A protein and the small-molecule ligand that binds it are described below.
Small molecule (SMILES): CC[Hg]Sc1ccccc1C(=O)O

Binding-site contacts:
Ligand atom HG contacts residue GLN35 of chain 1.A at 3.7 Å.
Ligand atom HG contacts residue GLN33 of chain 1.A at 3.8 Å.
Ligand atom C2 contacts residue GLN33 of chain 1.A at 3.4 Å.
Ligand atom C1 contacts residue GLU29 of chain 1.A at 4.2 Å.
Ligand atom HG contacts residue GLU29 of chain 1.A at 4.2 Å.
Ligand atom C1 contacts residue GLN33 of chain 1.A at 3.1 Å.
Ligand atom HG contacts residue CYS30 of chain 1.A at 2.8 Å.
Ligand atom C2 contacts residue GLU29 of chain 1.A at 3.2 Å.
Ligand atom HG contacts residue TRP6 of chain 1.A at 4.0 Å.

Sequence of chain 1.A:
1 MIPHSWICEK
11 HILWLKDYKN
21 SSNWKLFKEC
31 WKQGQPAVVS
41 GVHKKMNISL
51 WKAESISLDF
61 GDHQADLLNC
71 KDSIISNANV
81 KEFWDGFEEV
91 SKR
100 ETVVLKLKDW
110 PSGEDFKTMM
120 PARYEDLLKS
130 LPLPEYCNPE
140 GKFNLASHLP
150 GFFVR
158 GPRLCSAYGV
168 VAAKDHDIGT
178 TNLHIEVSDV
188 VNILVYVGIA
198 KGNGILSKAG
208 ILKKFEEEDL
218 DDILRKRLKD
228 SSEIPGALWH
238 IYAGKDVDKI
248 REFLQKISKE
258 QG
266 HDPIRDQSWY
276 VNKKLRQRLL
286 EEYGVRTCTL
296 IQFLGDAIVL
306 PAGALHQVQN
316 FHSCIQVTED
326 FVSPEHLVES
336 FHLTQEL